Sequence of chain 1.E:
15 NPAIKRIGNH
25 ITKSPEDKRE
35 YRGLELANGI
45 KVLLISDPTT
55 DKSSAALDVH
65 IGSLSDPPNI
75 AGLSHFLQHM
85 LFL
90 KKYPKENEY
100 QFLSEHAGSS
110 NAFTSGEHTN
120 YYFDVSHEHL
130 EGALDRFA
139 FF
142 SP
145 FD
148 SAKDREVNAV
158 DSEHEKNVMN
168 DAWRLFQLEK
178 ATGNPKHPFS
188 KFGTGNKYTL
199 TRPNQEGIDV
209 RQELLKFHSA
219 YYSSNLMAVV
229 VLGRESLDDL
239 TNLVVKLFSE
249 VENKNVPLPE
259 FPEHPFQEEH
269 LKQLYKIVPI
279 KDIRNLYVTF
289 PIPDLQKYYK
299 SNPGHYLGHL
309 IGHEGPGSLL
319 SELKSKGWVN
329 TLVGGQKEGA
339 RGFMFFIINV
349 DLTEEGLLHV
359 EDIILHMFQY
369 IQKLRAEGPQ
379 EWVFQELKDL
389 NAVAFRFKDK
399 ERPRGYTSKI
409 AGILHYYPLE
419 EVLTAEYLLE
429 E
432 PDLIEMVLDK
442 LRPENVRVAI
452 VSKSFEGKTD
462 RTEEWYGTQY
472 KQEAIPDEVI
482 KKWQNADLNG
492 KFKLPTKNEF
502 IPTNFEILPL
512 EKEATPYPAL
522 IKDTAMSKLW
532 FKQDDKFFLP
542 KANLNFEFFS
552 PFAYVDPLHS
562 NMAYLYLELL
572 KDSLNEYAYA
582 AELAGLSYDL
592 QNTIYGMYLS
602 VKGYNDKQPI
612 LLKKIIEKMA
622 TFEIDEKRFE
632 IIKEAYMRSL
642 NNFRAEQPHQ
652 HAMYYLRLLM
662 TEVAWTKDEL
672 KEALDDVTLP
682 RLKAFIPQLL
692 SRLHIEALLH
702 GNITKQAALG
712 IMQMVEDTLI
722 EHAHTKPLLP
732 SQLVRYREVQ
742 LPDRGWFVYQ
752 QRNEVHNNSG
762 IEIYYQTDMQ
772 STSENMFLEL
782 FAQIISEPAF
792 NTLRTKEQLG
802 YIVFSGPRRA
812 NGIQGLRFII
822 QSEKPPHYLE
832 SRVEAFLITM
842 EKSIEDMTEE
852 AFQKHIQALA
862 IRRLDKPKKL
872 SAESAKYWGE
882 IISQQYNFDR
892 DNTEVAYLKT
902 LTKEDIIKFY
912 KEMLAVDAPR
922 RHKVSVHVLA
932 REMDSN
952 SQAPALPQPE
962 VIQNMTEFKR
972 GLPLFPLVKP

Binding-site contacts:
Ligand atom C contacts residue GLY332 of chain 1.E at 3.8 Å.
Ligand atom OE1 contacts residue LYS407 of chain 1.E at 3.5 Å (salt-bridge).
Ligand atom CG2 contacts residue ILE345 of chain 1.E at 3.7 Å (hydrophobic).
Ligand atom O contacts residue GLY310 of chain 1.E at 3.2 Å.
Ligand atom N contacts residue ALA111 of chain 1.E at 2.6 Å (h-bond).
Ligand atom CA contacts residue GLY332 of chain 1.E at 3.6 Å.
Ligand atom O contacts residue TYR802 of chain 1.E at 3.0 Å (h-bond).
Ligand atom CA contacts residue ALA111 of chain 1.E at 3.2 Å (hydrophobic).
Ligand atom NE2 contacts residue ASN110 of chain 1.E at 2.2 Å (h-bond).
Ligand atom N contacts residue PHE112 of chain 1.E at 3.7 Å.
Ligand atom OH contacts residue PHE791 of chain 1.E at 3.6 Å.
Ligand atom O contacts residue ASN110 of chain 1.E at 3.1 Å (h-bond).
Ligand atom CD contacts residue ASN110 of chain 1.E at 3.1 Å.
Ligand atom CD contacts residue SER109 of chain 1.E at 3.7 Å.
Ligand atom CB contacts residue GLN334 of chain 1.E at 3.1 Å.
Ligand atom CB contacts residue ALA111 of chain 1.E at 3.6 Å (hydrophobic).
Ligand atom CB contacts residue GLN82 of chain 1.E at 3.5 Å.
Ligand atom N contacts residue LEU330 of chain 1.E at 3.6 Å.
Ligand atom O contacts residue GLY306 of chain 1.E at 2.8 Å (h-bond).
Ligand atom N contacts residue VAL331 of chain 1.E at 3.6 Å.
Ligand atom CA contacts residue TYR580 of chain 1.E at 3.8 Å (hydrophobic).
Ligand atom C contacts residue ALA111 of chain 1.E at 3.3 Å (hydrophobic).
Ligand atom CB contacts residue ARG795 of chain 1.E at 3.0 Å.
Ligand atom CD1 contacts residue TYR802 of chain 1.E at 3.3 Å (hydrophobic).
Ligand atom O contacts residue ARG795 of chain 1.E at 3.5 Å (salt-bridge).
Ligand atom C contacts residue TYR802 of chain 1.E at 3.7 Å (hydrophobic).
Ligand atom CE1 contacts residue ARG795 of chain 1.E at 3.3 Å.
Ligand atom CG2 contacts residue GLN334 of chain 1.E at 3.7 Å.
Ligand atom CG1 contacts residue GLN334 of chain 1.E at 3.3 Å.
Ligand atom CA contacts residue ARG795 of chain 1.E at 3.6 Å.
Ligand atom CD1 contacts residue ARG795 of chain 1.E at 3.7 Å.
Ligand atom CE1 contacts residue HIS83 of chain 1.E at 3.2 Å.
Ligand atom CD1 contacts residue HIS83 of chain 1.E at 3.3 Å.
Ligand atom CA contacts residue ALA111 of chain 1.E at 3.5 Å (hydrophobic).
Ligand atom O contacts residue TYR802 of chain 1.E at 2.8 Å (h-bond).
Ligand atom NE2 contacts residue SER109 of chain 1.E at 2.4 Å (h-bond).
Ligand atom CD1 contacts residue GLY333 of chain 1.E at 3.7 Å.
Ligand atom CE1 contacts residue GLU153 of chain 1.E at 3.6 Å.
Ligand atom CA contacts residue GLY310 of chain 1.E at 3.1 Å.
Ligand atom O contacts residue GLY332 of chain 1.E at 3.0 Å (h-bond).

A protein and the small-molecule ligand that binds it are described below.
Small molecule (SMILES): CC(C)C[C@@H](C=O)NC(=O)[C@H](CCC(N)=O)NC(=O)[C@H](Cc1ccc(O)cc1)NC(=O)[C@@H](N)CC(C)C.CC[C@H](C)[C@H](NC(=O)CN)C(=O)N[C@H](C(=O)N[C@@H](CCC(=O)O)C(=O)N[C@H](C=O)CCC(N)=O)C(C)C